Sequence of chain 1.B:
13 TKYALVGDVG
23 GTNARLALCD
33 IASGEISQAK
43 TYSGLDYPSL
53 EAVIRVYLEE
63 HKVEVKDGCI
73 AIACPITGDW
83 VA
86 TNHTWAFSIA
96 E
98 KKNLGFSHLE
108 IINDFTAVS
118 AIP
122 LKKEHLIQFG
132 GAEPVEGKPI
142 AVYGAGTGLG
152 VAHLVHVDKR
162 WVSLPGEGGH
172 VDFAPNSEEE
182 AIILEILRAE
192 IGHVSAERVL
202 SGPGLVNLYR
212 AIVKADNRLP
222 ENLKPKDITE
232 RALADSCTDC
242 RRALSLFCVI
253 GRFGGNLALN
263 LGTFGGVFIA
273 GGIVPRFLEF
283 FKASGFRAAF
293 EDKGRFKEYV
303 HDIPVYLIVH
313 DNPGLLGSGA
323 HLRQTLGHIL

Sequence of chain 1.A:
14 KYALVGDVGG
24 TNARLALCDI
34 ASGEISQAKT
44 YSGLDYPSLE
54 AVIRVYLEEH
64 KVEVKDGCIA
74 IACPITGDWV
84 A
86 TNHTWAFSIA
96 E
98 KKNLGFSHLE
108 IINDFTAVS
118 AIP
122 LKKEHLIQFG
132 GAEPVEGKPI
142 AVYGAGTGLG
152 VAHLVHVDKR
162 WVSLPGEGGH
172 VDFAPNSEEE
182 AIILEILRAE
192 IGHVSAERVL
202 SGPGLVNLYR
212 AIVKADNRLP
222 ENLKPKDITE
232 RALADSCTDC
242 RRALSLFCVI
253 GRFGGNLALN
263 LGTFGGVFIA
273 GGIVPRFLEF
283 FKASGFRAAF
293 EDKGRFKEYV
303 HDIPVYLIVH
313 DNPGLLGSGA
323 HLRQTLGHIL

Binding-site contacts:
Ligand atom O4 contacts residue ASN110 of chain 1.B at 3.1 Å (h-bond).
Ligand atom O5 contacts residue GLY149 of chain 1.B at 3.6 Å.
Ligand atom O4 contacts residue GLY151 of chain 1.B at 4.0 Å.
Ligand atom C2 contacts residue GLU168 of chain 1.B at 3.5 Å.
Ligand atom O1 contacts residue GLU198 of chain 1.B at 2.4 Å (salt-bridge).
Ligand atom C6 contacts residue GLY151 of chain 1.B at 3.6 Å.
Ligand atom O2 contacts residue PRO77 of chain 1.B at 3.9 Å.
Ligand atom O1 contacts residue HIS171 of chain 1.B at 3.2 Å (h-bond).
Ligand atom C2 contacts residue HIS171 of chain 1.B at 3.7 Å.
Ligand atom C1 contacts residue LEU150 of chain 1.B at 3.8 Å (hydrophobic).
Ligand atom C4 contacts residue ALA75 of chain 1.B at 4.3 Å (hydrophobic).
Ligand atom O2 contacts residue PHE298 of chain 1.A at 3.8 Å.
Ligand atom O5 contacts residue GLU198 of chain 1.B at 3.6 Å.
Ligand atom C1 contacts residue GLU198 of chain 1.B at 3.2 Å.
Ligand atom O3 contacts residue ALA75 of chain 1.B at 4.3 Å.
Ligand atom O3 contacts residue ASN110 of chain 1.B at 3.1 Å (h-bond).
Ligand atom C6 contacts residue PHE112 of chain 1.B at 4.0 Å (hydrophobic).
Ligand atom O2 contacts residue HIS171 of chain 1.B at 2.8 Å (h-bond).
Ligand atom C4 contacts residue ASN110 of chain 1.B at 3.8 Å.
Ligand atom C3 contacts residue ASN110 of chain 1.B at 4.0 Å.
Ligand atom C6 contacts residue ASP111 of chain 1.B at 3.4 Å.
Ligand atom O6 contacts residue GLY149 of chain 1.B at 4.1 Å.
Ligand atom C3 contacts residue GLU168 of chain 1.B at 3.4 Å.
Ligand atom O2 contacts residue GLU168 of chain 1.B at 2.6 Å (salt-bridge).
Ligand atom O4 contacts residue PHE112 of chain 1.B at 4.1 Å.
Ligand atom C5 contacts residue LEU150 of chain 1.B at 3.5 Å (hydrophobic).
Ligand atom O3 contacts residue GLU168 of chain 1.B at 2.9 Å (salt-bridge).
Ligand atom O5 contacts residue LEU150 of chain 1.B at 3.8 Å.
Ligand atom O3 contacts residue PRO77 of chain 1.B at 3.3 Å (h-bond).
Ligand atom C5 contacts residue ASP111 of chain 1.B at 4.3 Å.
Ligand atom O6 contacts residue ASP111 of chain 1.B at 3.0 Å (salt-bridge).
Ligand atom C4 contacts residue ASP111 of chain 1.B at 3.5 Å.
Ligand atom O3 contacts residue CYS76 of chain 1.B at 3.3 Å.
Ligand atom C6 contacts residue LEU150 of chain 1.B at 3.9 Å (hydrophobic).
Ligand atom O4 contacts residue ASP111 of chain 1.B at 2.7 Å (salt-bridge).
Ligand atom C6 contacts residue GLY149 of chain 1.B at 4.0 Å.
Ligand atom C1 contacts residue HIS171 of chain 1.B at 3.5 Å.
Ligand atom C5 contacts residue GLY151 of chain 1.B at 3.7 Å.
Ligand atom O1 contacts residue GLY149 of chain 1.B at 4.1 Å.
Ligand atom O6 contacts residue ALA75 of chain 1.B at 3.8 Å.

A small-molecule ligand and the protein it binds are described below.
Small molecule (SMILES): OC[C@H]1O[C@@H](O)[C@H](O)[C@@H](O)[C@@H]1O